This protein binds this small molecule.
Small molecule (SMILES): OC[C@H]1O[C@@H](O)[C@H](O)[C@@H](O)[C@H]1O

Binding-site contacts:
Ligand atom C5 contacts residue SER238 of chain 1.C at 4.4 Å.
Ligand atom O2 contacts residue ASN152 of chain 1.C at 3.4 Å (h-bond).
Ligand atom O4 contacts residue GLY236 of chain 1.C at 3.6 Å.
Ligand atom O3 contacts residue PHE150 of chain 1.C at 4.5 Å.
Ligand atom C6 contacts residue TYR241 of chain 1.C at 3.9 Å (hydrophobic).
Ligand atom C2 contacts residue LEU237 of chain 1.C at 4.2 Å (hydrophobic).
Ligand atom C5 contacts residue LEU237 of chain 1.C at 4.0 Å (hydrophobic).
Ligand atom O4 contacts residue LEU237 of chain 1.C at 2.8 Å (h-bond).
Ligand atom O1 contacts residue LEU237 of chain 1.C at 3.4 Å.
Ligand atom C6 contacts residue SER238 of chain 1.C at 3.4 Å.
Ligand atom O5 contacts residue LEU237 of chain 1.C at 3.4 Å.
Ligand atom C2 contacts residue ASN152 of chain 1.C at 4.2 Å.
Ligand atom O3 contacts residue GLY126 of chain 1.C at 2.8 Å (h-bond).
Ligand atom C1 contacts residue LEU237 of chain 1.C at 4.1 Å (hydrophobic).
Ligand atom O4 contacts residue GLY125 of chain 1.C at 4.1 Å.
Ligand atom C5 contacts residue PHE150 of chain 1.C at 3.8 Å (hydrophobic).
Ligand atom O6 contacts residue PHE150 of chain 1.C at 4.2 Å.
Ligand atom C3 contacts residue ASP108 of chain 1.C at 3.8 Å.
Ligand atom C3 contacts residue PHE150 of chain 1.C at 3.6 Å (hydrophobic).
Ligand atom C3 contacts residue GLY126 of chain 1.C at 4.2 Å.
Ligand atom C4 contacts residue ASP108 of chain 1.C at 3.5 Å.
Ligand atom C4 contacts residue ALA107 of chain 1.C at 4.4 Å (hydrophobic).
Ligand atom O3 contacts residue GLY125 of chain 1.C at 3.7 Å.
Ligand atom O3 contacts residue ASP108 of chain 1.C at 3.3 Å (salt-bridge).
Ligand atom C6 contacts residue GLY236 of chain 1.C at 3.9 Å.
Ligand atom C6 contacts residue LEU237 of chain 1.C at 3.5 Å (hydrophobic).
Ligand atom C4 contacts residue LEU237 of chain 1.C at 3.9 Å (hydrophobic).
Ligand atom C3 contacts residue ASN152 of chain 1.C at 3.7 Å.
Ligand atom C6 contacts residue PHE150 of chain 1.C at 4.4 Å (hydrophobic).
Ligand atom O6 contacts residue TYR241 of chain 1.C at 3.4 Å.
Ligand atom O5 contacts residue SER238 of chain 1.C at 4.2 Å.
Ligand atom O4 contacts residue GLY126 of chain 1.C at 4.3 Å.
Ligand atom O4 contacts residue ASP108 of chain 1.C at 3.0 Å (salt-bridge).
Ligand atom C6 contacts residue ALA107 of chain 1.C at 4.2 Å (hydrophobic).
Ligand atom O4 contacts residue ALA107 of chain 1.C at 4.5 Å.
Ligand atom O6 contacts residue SER238 of chain 1.C at 2.7 Å (h-bond).
Ligand atom C4 contacts residue PHE150 of chain 1.C at 3.8 Å (hydrophobic).
Ligand atom C4 contacts residue GLY236 of chain 1.C at 4.5 Å.
Ligand atom O3 contacts residue ASN152 of chain 1.C at 3.3 Å (h-bond).

Sequence of chain 1.C:
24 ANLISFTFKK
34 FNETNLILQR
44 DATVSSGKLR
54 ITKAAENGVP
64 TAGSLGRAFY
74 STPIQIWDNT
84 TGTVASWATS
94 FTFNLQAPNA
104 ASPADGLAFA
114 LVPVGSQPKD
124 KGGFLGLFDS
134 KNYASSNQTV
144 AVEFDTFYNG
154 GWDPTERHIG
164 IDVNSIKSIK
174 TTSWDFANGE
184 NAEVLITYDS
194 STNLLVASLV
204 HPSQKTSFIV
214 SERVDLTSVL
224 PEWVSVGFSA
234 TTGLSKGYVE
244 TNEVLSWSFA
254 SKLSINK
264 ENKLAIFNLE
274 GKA